Binding-site contacts:
Ligand atom C06 contacts residue ILE17 of chain 3.A at 3.8 Å (hydrophobic).
Ligand atom C06 contacts residue ASN92 of chain 3.A at 3.8 Å.
Ligand atom N12 contacts residue ALA37 of chain 3.A at 3.4 Å.
Ligand atom O04 contacts residue CYS90 of chain 3.A at 3.5 Å (h-bond).
Ligand atom O04 contacts residue GLY91 of chain 3.A at 3.8 Å.
Ligand atom C09 contacts residue LEU140 of chain 3.A at 3.7 Å (hydrophobic).
Ligand atom C25 contacts residue VAL25 of chain 3.A at 3.8 Å (hydrophobic).
Ligand atom C21 contacts residue VAL25 of chain 3.A at 3.7 Å (hydrophobic).
Ligand atom C20 contacts residue LYS39 of chain 3.A at 3.8 Å.
Ligand atom C05 contacts residue GLY91 of chain 3.A at 3.7 Å.
Ligand atom C14 contacts residue MET88 of chain 3.A at 3.7 Å (hydrophobic).
Ligand atom N11 contacts residue GLY91 of chain 3.A at 3.0 Å (h-bond).
Ligand atom C10 contacts residue LEU140 of chain 3.A at 3.8 Å (hydrophobic).
Ligand atom C26 contacts residue VAL25 of chain 3.A at 3.7 Å (hydrophobic).
Ligand atom N17 contacts residue ILE149 of chain 3.A at 3.6 Å.
Ligand atom O19 contacts residue LYS39 of chain 3.A at 3.3 Å (salt-bridge).
Ligand atom N12 contacts residue GLY91 of chain 3.A at 3.7 Å.
Ligand atom O03 contacts residue LYS15 of chain 1.A at 3.7 Å.
Ligand atom N12 contacts residue LEU140 of chain 3.A at 3.6 Å.
Ligand atom C08 contacts residue LEU140 of chain 3.A at 3.4 Å (hydrophobic).
Ligand atom C26 contacts residue LYS39 of chain 3.A at 3.4 Å.
Ligand atom C25 contacts residue SER23 of chain 3.A at 3.8 Å.
Ligand atom C29 contacts residue GLY91 of chain 3.A at 3.6 Å.
Ligand atom N11 contacts residue LEU140 of chain 3.A at 3.6 Å.
Ligand atom C18 contacts residue ILE149 of chain 3.A at 3.7 Å (hydrophobic).
Ligand atom C29 contacts residue ILE17 of chain 3.A at 3.7 Å (hydrophobic).
Ligand atom S02 contacts residue GLY91 of chain 3.A at 3.5 Å (h-bond).
Ligand atom C07 contacts residue ILE17 of chain 3.A at 3.7 Å (hydrophobic).
Ligand atom O19 contacts residue EDO1 of chain 3.I at 3.4 Å.
Ligand atom N11 contacts residue GLU89 of chain 3.A at 3.6 Å (salt-bridge).
Ligand atom N11 contacts residue CYS90 of chain 3.A at 3.7 Å.
Ligand atom N01 contacts residue LYS15 of chain 1.A at 3.8 Å.
Ligand atom O04 contacts residue GLN27 of chain 3.A at 2.8 Å (h-bond).
Ligand atom S02 contacts residue ASN92 of chain 3.A at 3.8 Å.
Ligand atom C24 contacts residue SER19 of chain 3.A at 3.6 Å.
Ligand atom N12 contacts residue GLU89 of chain 3.A at 2.8 Å (salt-bridge).
Ligand atom N11 contacts residue ALA37 of chain 3.A at 3.8 Å.
Ligand atom N01 contacts residue GLY91 of chain 3.A at 2.8 Å (h-bond).
Ligand atom N01 contacts residue ASN92 of chain 3.A at 2.7 Å (h-bond).
Ligand atom C24 contacts residue GLY20 of chain 3.A at 3.6 Å.

Sequence of chain 1.A:
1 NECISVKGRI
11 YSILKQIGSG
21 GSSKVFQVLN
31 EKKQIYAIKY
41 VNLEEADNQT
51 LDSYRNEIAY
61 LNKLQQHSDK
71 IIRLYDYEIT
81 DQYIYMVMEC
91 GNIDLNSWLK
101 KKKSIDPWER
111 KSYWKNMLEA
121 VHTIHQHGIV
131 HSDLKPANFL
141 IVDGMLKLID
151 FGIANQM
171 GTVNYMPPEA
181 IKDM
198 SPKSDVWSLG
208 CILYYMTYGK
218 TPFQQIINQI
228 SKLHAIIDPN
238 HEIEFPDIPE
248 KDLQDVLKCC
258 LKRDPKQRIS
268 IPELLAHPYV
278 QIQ

Sequence of chain 3.A:
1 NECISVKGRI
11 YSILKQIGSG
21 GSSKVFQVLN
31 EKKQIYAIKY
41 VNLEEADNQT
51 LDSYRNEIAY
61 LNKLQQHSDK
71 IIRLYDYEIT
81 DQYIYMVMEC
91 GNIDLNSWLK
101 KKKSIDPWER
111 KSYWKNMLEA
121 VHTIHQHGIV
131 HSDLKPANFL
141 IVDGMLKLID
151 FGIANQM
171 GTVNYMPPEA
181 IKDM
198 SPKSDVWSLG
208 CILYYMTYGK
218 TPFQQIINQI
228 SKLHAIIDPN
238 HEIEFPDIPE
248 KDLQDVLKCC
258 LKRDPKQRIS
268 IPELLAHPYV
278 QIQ

The small molecule below binds the protein below.
Small molecule (SMILES): NS(=O)(=O)c1cccc(-c2[nH]nc3ccc(NC(=O)Cc4ccccc4)cc23)c1